Binding-site contacts:
Ligand atom O1 contacts residue ARG171 of chain 1.A at 2.9 Å (salt-bridge).
Ligand atom C2 contacts residue ARG171 of chain 1.A at 3.6 Å.
Ligand atom C2 contacts residue ASP119 of chain 1.A at 3.7 Å.
Ligand atom C4 contacts residue GLU38 of chain 1.A at 3.4 Å.
Ligand atom O6 contacts residue ILE195 of chain 1.A at 4.0 Å.
Ligand atom C3 contacts residue ASP119 of chain 1.A at 3.6 Å.
Ligand atom C2 contacts residue HIS167 of chain 1.A at 4.0 Å.
Ligand atom C3 contacts residue GLU38 of chain 1.A at 4.0 Å.
Ligand atom O3 contacts residue ASP119 of chain 1.A at 2.8 Å (salt-bridge).
Ligand atom C6 contacts residue ALA222 of chain 1.A at 4.0 Å (hydrophobic).
Ligand atom C1 contacts residue GLN267 of chain 1.A at 3.8 Å.
Ligand atom O2 contacts residue ASP119 of chain 1.A at 2.7 Å (salt-bridge).
Ligand atom O1 contacts residue GLN267 of chain 1.A at 3.2 Å (h-bond).
Ligand atom C6 contacts residue SER221 of chain 1.A at 4.0 Å.
Ligand atom O3 contacts residue GLU38 of chain 1.A at 3.3 Å (salt-bridge).
Ligand atom O5 contacts residue ALA222 of chain 1.A at 2.9 Å (h-bond).
Ligand atom O2 contacts residue ARG171 of chain 1.A at 2.9 Å (salt-bridge).
Ligand atom O4 contacts residue GLU38 of chain 1.A at 2.6 Å (salt-bridge).
Ligand atom O2 contacts residue TYR44 of chain 1.A at 3.5 Å (h-bond).
Ligand atom O6 contacts residue ALA222 of chain 1.A at 3.5 Å.
Ligand atom O4 contacts residue TRP45 of chain 1.A at 3.1 Å (h-bond).
Ligand atom O5 contacts residue SER221 of chain 1.A at 3.6 Å.
Ligand atom C3 contacts residue HIS167 of chain 1.A at 3.8 Å.
Ligand atom O5 contacts residue ASP247 of chain 1.A at 3.9 Å.
Ligand atom C5 contacts residue ALA222 of chain 1.A at 4.0 Å (hydrophobic).
Ligand atom O2 contacts residue GLN267 of chain 1.A at 3.1 Å (h-bond).
Ligand atom O1 contacts residue ALA222 of chain 1.A at 3.4 Å (h-bond).
Ligand atom C1 contacts residue ALA222 of chain 1.A at 3.8 Å (hydrophobic).
Ligand atom C1 contacts residue ASP247 of chain 1.A at 3.3 Å.
Ligand atom C2 contacts residue GLN267 of chain 1.A at 4.0 Å.
Ligand atom C3 contacts residue TYR44 of chain 1.A at 3.9 Å (hydrophobic).
Ligand atom C4 contacts residue TRP45 of chain 1.A at 4.0 Å (hydrophobic).
Ligand atom O1 contacts residue SER221 of chain 1.A at 3.6 Å.
Ligand atom O6 contacts residue ASN42 of chain 1.A at 3.0 Å (h-bond).
Ligand atom O3 contacts residue GLN94 of chain 1.A at 3.1 Å (h-bond).
Ligand atom C6 contacts residue ASN42 of chain 1.A at 3.7 Å.
Ligand atom O1 contacts residue ASP247 of chain 1.A at 2.6 Å (salt-bridge).
Ligand atom O3 contacts residue HIS167 of chain 1.A at 2.6 Å (h-bond).
Ligand atom C1 contacts residue ARG171 of chain 1.A at 3.9 Å.
Ligand atom C6 contacts residue ILE195 of chain 1.A at 3.6 Å (hydrophobic).

Sequence of chain 1.A:
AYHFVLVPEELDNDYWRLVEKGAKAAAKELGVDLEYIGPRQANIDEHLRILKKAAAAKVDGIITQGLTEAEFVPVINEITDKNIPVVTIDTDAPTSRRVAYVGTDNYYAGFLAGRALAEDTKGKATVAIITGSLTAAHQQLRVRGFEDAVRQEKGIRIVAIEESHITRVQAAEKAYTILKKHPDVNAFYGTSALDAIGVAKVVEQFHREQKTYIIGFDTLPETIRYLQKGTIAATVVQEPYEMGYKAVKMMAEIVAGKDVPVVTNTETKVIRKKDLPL

This small molecule binds to this protein.
Small molecule (SMILES): OC[C@H]1O[C@@H](O)[C@H](O)[C@@H](O)[C@@H]1O